Sequence of chain 4.A:
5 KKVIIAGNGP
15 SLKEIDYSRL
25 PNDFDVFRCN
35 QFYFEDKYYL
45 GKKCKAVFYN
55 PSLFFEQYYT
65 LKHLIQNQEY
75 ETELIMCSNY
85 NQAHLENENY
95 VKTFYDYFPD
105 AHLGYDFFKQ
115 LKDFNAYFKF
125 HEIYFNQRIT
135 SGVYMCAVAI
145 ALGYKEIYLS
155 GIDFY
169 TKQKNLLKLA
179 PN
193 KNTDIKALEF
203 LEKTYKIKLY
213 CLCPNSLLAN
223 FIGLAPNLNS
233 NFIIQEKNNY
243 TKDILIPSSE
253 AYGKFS

The protein below binds the small molecule below.
Small molecule (SMILES): CC(=O)N[C@@H]1[C@@H](O)[C@@H](F)C(O[P](=O)(O)OC[C@H]2O[C@@H](n3ccc(N)nc3=O)[C@H](O)[C@@H]2O)(C(=O)O)O[C@H]1[C@H](O)[C@H](O)CO

Binding-site contacts:
Ligand atom C8A contacts residue ASN54 of chain 4.A at 3.5 Å.
Ligand atom C1A contacts residue SER135 of chain 4.A at 3.0 Å.
Ligand atom OAA contacts residue ASN54 of chain 4.A at 3.6 Å (h-bond).
Ligand atom O3' contacts residue THR134 of chain 4.A at 3.4 Å (h-bond).
Ligand atom C11 contacts residue ASN180 of chain 4.A at 3.2 Å.
Ligand atom C2 contacts residue GLY13 of chain 4.A at 3.3 Å.
Ligand atom O3A contacts residue ASN34 of chain 4.A at 2.0 Å (h-bond).
Ligand atom OBA contacts residue SER135 of chain 4.A at 2.6 Å (h-bond).
Ligand atom C2A contacts residue TYR159 of chain 4.A at 3.3 Å (hydrophobic).
Ligand atom O4' contacts residue GLY11 of chain 4.A at 3.4 Å.
Ligand atom C8A contacts residue ASN34 of chain 4.A at 3.5 Å.
Ligand atom O1A contacts residue TYR159 of chain 4.A at 2.5 Å (h-bond).
Ligand atom O4' contacts residue GLY13 of chain 4.A at 3.3 Å (h-bond).
Ligand atom OAA contacts residue SER135 of chain 4.A at 2.3 Å (h-bond).
Ligand atom C4' contacts residue ASN12 of chain 4.A at 3.3 Å.
Ligand atom OAA contacts residue ASN34 of chain 4.A at 3.1 Å (h-bond).
Ligand atom C1' contacts residue GLY13 of chain 4.A at 3.3 Å.
Ligand atom C1' contacts residue GLY155 of chain 4.A at 3.1 Å.
Ligand atom C4A contacts residue TYR159 of chain 4.A at 3.1 Å (hydrophobic).
Ligand atom OBA contacts residue THR134 of chain 4.A at 3.1 Å.
Ligand atom C5' contacts residue CYS33 of chain 4.A at 3.5 Å (hydrophobic).
Ligand atom C6 contacts residue GLY13 of chain 4.A at 3.5 Å.
Ligand atom C6 contacts residue ASN12 of chain 4.A at 3.5 Å.
Ligand atom O4' contacts residue ASN12 of chain 4.A at 2.5 Å (h-bond).
Ligand atom N1 contacts residue GLY13 of chain 4.A at 3.2 Å.
Ligand atom O6A contacts residue ASN34 of chain 4.A at 3.4 Å (h-bond).
Ligand atom O2' contacts residue ASP157 of chain 4.A at 3.4 Å (salt-bridge).
Ligand atom O9A contacts residue ASN34 of chain 4.A at 3.5 Å.
Ligand atom O4' contacts residue GLY155 of chain 4.A at 3.4 Å (h-bond).
Ligand atom O7A contacts residue ASN54 of chain 4.A at 2.9 Å (h-bond).
Ligand atom O2 contacts residue ASP157 of chain 4.A at 3.2 Å.
Ligand atom C3A contacts residue TYR159 of chain 4.A at 3.1 Å (hydrophobic).
Ligand atom O8A contacts residue GLN35 of chain 4.A at 2.7 Å (h-bond).
Ligand atom N3 contacts residue TYR159 of chain 4.A at 3.2 Å.
Ligand atom O8A contacts residue ASN34 of chain 4.A at 3.6 Å.
Ligand atom O9A contacts residue GLN35 of chain 4.A at 2.5 Å (h-bond).
Ligand atom PA contacts residue ASN34 of chain 4.A at 3.4 Å.
Ligand atom C3' contacts residue TYR159 of chain 4.A at 3.5 Å (hydrophobic).
Ligand atom C4' contacts residue GLY11 of chain 4.A at 3.3 Å.
Ligand atom C2' contacts residue TYR159 of chain 4.A at 3.5 Å (hydrophobic).